The small molecule below binds the protein below.
Small molecule (SMILES): CCOP(=S)(OCC)Oc1ccc([N+](=O)[O-])cc1

Sequence of chain 1.A:
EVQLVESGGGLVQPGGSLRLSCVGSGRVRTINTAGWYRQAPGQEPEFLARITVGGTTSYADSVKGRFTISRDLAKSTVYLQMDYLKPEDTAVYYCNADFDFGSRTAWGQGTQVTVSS

Binding-site contacts:
Ligand atom C9 contacts residue LEU73 of chain 1.A at 3.6 Å (hydrophobic).
Ligand atom C3 contacts residue ILE31 of chain 1.A at 3.8 Å (hydrophobic).
Ligand atom C10 contacts residue VAL28 of chain 1.A at 4.0 Å (hydrophobic).
Ligand atom C4 contacts residue CYS22 of chain 1.A at 4.0 Å (hydrophobic).
Ligand atom N1 contacts residue ARG29 of chain 1.A at 3.3 Å (salt-bridge).
Ligand atom S1 contacts residue ARG71 of chain 1.A at 3.8 Å.
Ligand atom O1 contacts residue ILE31 of chain 1.A at 3.5 Å.
Ligand atom O2 contacts residue VAL78 of chain 1.A at 3.6 Å.
Ligand atom O2 contacts residue ILE31 of chain 1.A at 3.8 Å.
Ligand atom C7 contacts residue VAL28 of chain 1.A at 3.8 Å (hydrophobic).
Ligand atom C1 contacts residue VAL53 of chain 1.A at 3.8 Å (hydrophobic).
Ligand atom S1 contacts residue THR77 of chain 1.A at 3.8 Å.
Ligand atom C4 contacts residue VAL78 of chain 1.A at 3.7 Å (hydrophobic).
Ligand atom C7 contacts residue VAL53 of chain 1.A at 4.0 Å (hydrophobic).
Ligand atom C1 contacts residue ILE31 of chain 1.A at 4.0 Å (hydrophobic).
Ligand atom C10 contacts residue SER76 of chain 1.A at 3.9 Å.
Ligand atom C6 contacts residue VAL53 of chain 1.A at 3.8 Å (hydrophobic).
Ligand atom C1 contacts residue ILE51 of chain 1.A at 3.9 Å (hydrophobic).
Ligand atom C7 contacts residue LEU73 of chain 1.A at 3.9 Å (hydrophobic).
Ligand atom O4 contacts residue ARG29 of chain 1.A at 3.2 Å (salt-bridge).
Ligand atom C2 contacts residue VAL78 of chain 1.A at 3.6 Å (hydrophobic).
Ligand atom C6 contacts residue ILE31 of chain 1.A at 3.9 Å (hydrophobic).
Ligand atom O3 contacts residue VAL28 of chain 1.A at 3.6 Å (h-bond).
Ligand atom S1 contacts residue LEU73 of chain 1.A at 3.8 Å.
Ligand atom C5 contacts residue LEU73 of chain 1.A at 3.9 Å (hydrophobic).
Ligand atom C4 contacts residue LEU4 of chain 1.A at 3.7 Å (hydrophobic).
Ligand atom C3 contacts residue VAL78 of chain 1.A at 3.8 Å (hydrophobic).
Ligand atom O3 contacts residue ILE31 of chain 1.A at 3.6 Å.
Ligand atom C1 contacts residue ALA34 of chain 1.A at 4.1 Å (hydrophobic).
Ligand atom C3 contacts residue SER76 of chain 1.A at 3.6 Å.
Ligand atom S1 contacts residue ASP72 of chain 1.A at 3.7 Å.
Ligand atom C5 contacts residue VAL28 of chain 1.A at 3.3 Å (hydrophobic).
Ligand atom C10 contacts residue LEU73 of chain 1.A at 3.8 Å (hydrophobic).
Ligand atom C1 contacts residue THR52 of chain 1.A at 3.9 Å.
Ligand atom C7 contacts residue ARG29 of chain 1.A at 4.0 Å.
Ligand atom C6 contacts residue LEU73 of chain 1.A at 3.9 Å (hydrophobic).
Ligand atom C6 contacts residue VAL28 of chain 1.A at 3.2 Å (hydrophobic).
Ligand atom S1 contacts residue SER76 of chain 1.A at 4.0 Å.
Ligand atom C8 contacts residue LEU73 of chain 1.A at 3.8 Å (hydrophobic).
Ligand atom O5 contacts residue ARG29 of chain 1.A at 2.8 Å (salt-bridge).